Binding-site contacts:
Ligand atom C contacts residue SER289 of chain 2.A at 4.0 Å.
Ligand atom O contacts residue ARG290 of chain 2.A at 4.3 Å.
Ligand atom CA contacts residue ARG290 of chain 2.A at 4.2 Å.
Ligand atom OXT contacts residue ASP41 of chain 3.A at 3.2 Å (salt-bridge).
Ligand atom OXT contacts residue SER43 of chain 3.A at 3.4 Å (h-bond).
Ligand atom CG contacts residue ADN1 of chain 3.D at 3.9 Å.
Ligand atom C contacts residue ARG290 of chain 2.A at 3.5 Å.
Ligand atom CB contacts residue PHE176 of chain 3.A at 3.7 Å (hydrophobic).
Ligand atom N contacts residue TRP237 of chain 2.A at 3.9 Å.
Ligand atom N contacts residue ARG290 of chain 2.A at 4.5 Å.
Ligand atom SD contacts residue THR175 of chain 3.A at 3.7 Å.
Ligand atom CA contacts residue SER43 of chain 3.A at 3.8 Å.
Ligand atom CE contacts residue THR175 of chain 3.A at 4.4 Å.
Ligand atom OXT contacts residue SER289 of chain 2.A at 4.0 Å.
Ligand atom C contacts residue TRP237 of chain 2.A at 3.6 Å (hydrophobic).
Ligand atom O contacts residue TRP237 of chain 2.A at 3.7 Å.
Ligand atom N contacts residue SER289 of chain 2.A at 2.7 Å (h-bond).
Ligand atom OXT contacts residue ARG290 of chain 2.A at 2.4 Å (salt-bridge).
Ligand atom C contacts residue SER43 of chain 3.A at 3.2 Å.
Ligand atom CE contacts residue PHE233 of chain 2.A at 3.1 Å (hydrophobic).
Ligand atom CG contacts residue PHE176 of chain 3.A at 3.6 Å (hydrophobic).
Ligand atom N contacts residue THR175 of chain 3.A at 4.4 Å.
Ligand atom CA contacts residue TRP237 of chain 2.A at 4.4 Å (hydrophobic).
Ligand atom O contacts residue ASP41 of chain 3.A at 3.3 Å (salt-bridge).
Ligand atom C contacts residue ASP41 of chain 3.A at 3.6 Å.
Ligand atom CG contacts residue THR175 of chain 3.A at 3.5 Å.
Ligand atom OXT contacts residue ASP230 of chain 2.A at 4.5 Å.
Ligand atom SD contacts residue PHE233 of chain 2.A at 4.5 Å.
Ligand atom SD contacts residue ASP230 of chain 2.A at 4.2 Å.
Ligand atom SD contacts residue ADN1 of chain 3.D at 4.0 Å.
Ligand atom O contacts residue SER43 of chain 3.A at 3.2 Å (h-bond).
Ligand atom CB contacts residue SER43 of chain 3.A at 3.6 Å.
Ligand atom OXT contacts residue TRP237 of chain 2.A at 3.1 Å.
Ligand atom CB contacts residue SER289 of chain 2.A at 4.3 Å.
Ligand atom CA contacts residue SER289 of chain 2.A at 3.1 Å.
Ligand atom C contacts residue ASP230 of chain 2.A at 4.0 Å.
Ligand atom CA contacts residue PHE176 of chain 3.A at 4.0 Å (hydrophobic).
Ligand atom CE contacts residue ADN1 of chain 3.D at 3.4 Å.
Ligand atom CE contacts residue LEU37 of chain 3.A at 4.0 Å (hydrophobic).
Ligand atom O contacts residue ASP230 of chain 2.A at 3.0 Å (salt-bridge).

This small molecule binds to this protein.
Small molecule (SMILES): CSCC[C@H](N)C(=O)O

Sequence of chain 3.A:
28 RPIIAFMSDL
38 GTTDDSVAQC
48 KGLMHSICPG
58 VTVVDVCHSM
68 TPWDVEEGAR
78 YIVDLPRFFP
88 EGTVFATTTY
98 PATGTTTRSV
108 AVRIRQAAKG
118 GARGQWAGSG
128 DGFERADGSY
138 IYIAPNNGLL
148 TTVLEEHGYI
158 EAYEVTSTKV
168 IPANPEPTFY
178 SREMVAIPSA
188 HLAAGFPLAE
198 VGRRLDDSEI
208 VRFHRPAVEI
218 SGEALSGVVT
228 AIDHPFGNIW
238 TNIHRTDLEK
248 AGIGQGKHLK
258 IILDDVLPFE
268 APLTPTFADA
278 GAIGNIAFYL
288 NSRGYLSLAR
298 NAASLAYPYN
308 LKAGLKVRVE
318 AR

Sequence of chain 2.A:
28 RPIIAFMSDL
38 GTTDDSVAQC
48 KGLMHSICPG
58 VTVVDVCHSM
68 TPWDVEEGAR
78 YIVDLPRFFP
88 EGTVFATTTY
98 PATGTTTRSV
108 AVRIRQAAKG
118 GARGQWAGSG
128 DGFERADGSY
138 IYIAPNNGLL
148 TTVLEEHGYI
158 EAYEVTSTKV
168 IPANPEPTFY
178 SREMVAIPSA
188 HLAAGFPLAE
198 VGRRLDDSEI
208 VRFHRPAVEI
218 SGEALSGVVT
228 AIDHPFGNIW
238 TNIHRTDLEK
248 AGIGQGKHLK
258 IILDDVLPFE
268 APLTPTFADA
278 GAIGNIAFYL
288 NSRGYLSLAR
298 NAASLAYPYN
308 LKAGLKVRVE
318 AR